Sequence of chain 2.A:
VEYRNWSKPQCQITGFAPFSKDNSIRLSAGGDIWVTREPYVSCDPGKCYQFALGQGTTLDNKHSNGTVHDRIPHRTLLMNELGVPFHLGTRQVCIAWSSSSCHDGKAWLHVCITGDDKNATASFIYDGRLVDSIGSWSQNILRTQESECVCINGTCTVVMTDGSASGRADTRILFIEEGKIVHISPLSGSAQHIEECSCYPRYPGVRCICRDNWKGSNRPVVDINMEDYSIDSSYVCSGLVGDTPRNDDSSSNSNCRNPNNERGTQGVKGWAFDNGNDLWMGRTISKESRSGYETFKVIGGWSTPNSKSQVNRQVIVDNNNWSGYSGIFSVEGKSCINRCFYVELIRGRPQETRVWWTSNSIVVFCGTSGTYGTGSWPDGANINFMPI

Binding-site contacts:
Ligand atom C2 contacts residue ASN65 of chain 2.A at 2.5 Å.
Ligand atom C5 contacts residue ASN65 of chain 2.A at 3.6 Å.
Ligand atom C8 contacts residue ILE388 of chain 2.A at 3.6 Å (hydrophobic).
Ligand atom O7 contacts residue TRP356 of chain 2.A at 3.6 Å.
Ligand atom C1 contacts residue ASN65 of chain 2.A at 1.4 Å.
Ligand atom C2 contacts residue TRP356 of chain 2.A at 4.2 Å (hydrophobic).
Ligand atom C7 contacts residue TRP356 of chain 2.A at 4.1 Å (hydrophobic).
Ligand atom O4 contacts residue TRP356 of chain 2.A at 3.9 Å.
Ligand atom N2 contacts residue ASN65 of chain 2.A at 2.9 Å (h-bond).
Ligand atom N2 contacts residue TRP356 of chain 2.A at 3.6 Å.
Ligand atom C3 contacts residue TRP356 of chain 2.A at 4.0 Å (hydrophobic).
Ligand atom O5 contacts residue ASN65 of chain 2.A at 2.4 Å (h-bond).
Ligand atom C7 contacts residue ASN65 of chain 2.A at 3.5 Å.
Ligand atom C1 contacts residue TRP356 of chain 2.A at 3.8 Å (hydrophobic).
Ligand atom C5 contacts residue TRP356 of chain 2.A at 3.8 Å (hydrophobic).
Ligand atom C4 contacts residue TRP356 of chain 2.A at 4.4 Å (hydrophobic).
Ligand atom O7 contacts residue ASN65 of chain 2.A at 3.8 Å.
Ligand atom C4 contacts residue ASN65 of chain 2.A at 4.2 Å.
Ligand atom C3 contacts residue ASN65 of chain 2.A at 3.8 Å.
Ligand atom O5 contacts residue TRP356 of chain 2.A at 4.2 Å.
Ligand atom C8 contacts residue TRP356 of chain 2.A at 3.5 Å (hydrophobic).

The protein below binds the small molecule below.
Small molecule (SMILES): CC(=O)N[C@H]1[C@H](O[C@H]2[C@H](O)[C@@H](NC(C)=O)CO[C@@H]2CO)O[C@H](CO)[C@@H](O)[C@@H]1O